Binding-site contacts:
Ligand atom O3 contacts residue ILE85 of chain 1.A at 4.0 Å.
Ligand atom O1 contacts residue LYS138 of chain 1.A at 2.7 Å (salt-bridge).
Ligand atom C10 contacts residue LYS138 of chain 1.A at 4.1 Å.
Ligand atom O2 contacts residue GLN92 of chain 1.A at 2.9 Å (h-bond).
Ligand atom O2 contacts residue PHE91 of chain 1.A at 4.1 Å.
Ligand atom C13 contacts residue GLY90 of chain 1.A at 3.7 Å.
Ligand atom C3 contacts residue ILE142 of chain 1.A at 3.7 Å (hydrophobic).
Ligand atom C5 contacts residue ILE85 of chain 1.A at 3.8 Å (hydrophobic).
Ligand atom C9 contacts residue LYS138 of chain 1.A at 3.9 Å.
Ligand atom C8 contacts residue VAL135 of chain 1.A at 4.1 Å (hydrophobic).
Ligand atom C13 contacts residue SER65 of chain 1.A at 3.5 Å.
Ligand atom C7 contacts residue SER139 of chain 1.A at 3.7 Å.
Ligand atom C8 contacts residue ILE85 of chain 1.A at 3.7 Å (hydrophobic).
Ligand atom C15 contacts residue TYR66 of chain 1.A at 3.8 Å (hydrophobic).
Ligand atom C7 contacts residue VAL135 of chain 1.A at 4.0 Å (hydrophobic).
Ligand atom C13 contacts residue GLU60 of chain 1.A at 3.1 Å.
Ligand atom C14 contacts residue TYR66 of chain 1.A at 4.0 Å (hydrophobic).
Ligand atom C15 contacts residue VAL56 of chain 1.A at 3.4 Å (hydrophobic).
Ligand atom C12 contacts residue GLY90 of chain 1.A at 3.6 Å.
Ligand atom O1 contacts residue GLN92 of chain 1.A at 3.6 Å.
Ligand atom C14 contacts residue GLU60 of chain 1.A at 4.0 Å.
Ligand atom C14 contacts residue SER65 of chain 1.A at 3.4 Å.
Ligand atom C15 contacts residue VAL67 of chain 1.A at 3.9 Å (hydrophobic).
Ligand atom C15 contacts residue ALA58 of chain 1.A at 3.6 Å (hydrophobic).
Ligand atom C7 contacts residue ILE85 of chain 1.A at 3.2 Å (hydrophobic).
Ligand atom C4 contacts residue ILE142 of chain 1.A at 3.3 Å (hydrophobic).
Ligand atom C6 contacts residue ILE85 of chain 1.A at 3.2 Å (hydrophobic).
Ligand atom C12 contacts residue GLU60 of chain 1.A at 3.7 Å.
Ligand atom S contacts residue GLN92 of chain 1.A at 3.9 Å.
Ligand atom C11 contacts residue VAL67 of chain 1.A at 3.7 Å (hydrophobic).
Ligand atom N contacts residue VAL67 of chain 1.A at 4.1 Å.
Ligand atom O3 contacts residue VAL67 of chain 1.A at 3.6 Å.
Ligand atom C15 contacts residue SER65 of chain 1.A at 3.9 Å.
Ligand atom O2 contacts residue VAL135 of chain 1.A at 3.6 Å.
Ligand atom O3 contacts residue PHE91 of chain 1.A at 3.4 Å.
Ligand atom C6 contacts residue SER139 of chain 1.A at 4.0 Å.
Ligand atom C3 contacts residue ILE38 of chain 1.A at 4.0 Å (hydrophobic).
Ligand atom C16 contacts residue VAL67 of chain 1.A at 3.6 Å (hydrophobic).
Ligand atom C16 contacts residue VAL56 of chain 1.A at 4.0 Å (hydrophobic).
Ligand atom C14 contacts residue ALA58 of chain 1.A at 3.5 Å (hydrophobic).

Sequence of chain 1.A:
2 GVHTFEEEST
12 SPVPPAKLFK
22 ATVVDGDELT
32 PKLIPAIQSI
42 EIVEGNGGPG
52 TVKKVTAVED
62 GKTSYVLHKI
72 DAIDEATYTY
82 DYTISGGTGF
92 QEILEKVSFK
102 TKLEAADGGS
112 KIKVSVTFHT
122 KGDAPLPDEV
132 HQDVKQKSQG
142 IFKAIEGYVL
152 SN

A protein and the small-molecule ligand that binds it are described below.
Small molecule (SMILES): O=S(=O)(O)c1cccc2cccc(Nc3ccccc3)c12